Sequence of chain 1.G:
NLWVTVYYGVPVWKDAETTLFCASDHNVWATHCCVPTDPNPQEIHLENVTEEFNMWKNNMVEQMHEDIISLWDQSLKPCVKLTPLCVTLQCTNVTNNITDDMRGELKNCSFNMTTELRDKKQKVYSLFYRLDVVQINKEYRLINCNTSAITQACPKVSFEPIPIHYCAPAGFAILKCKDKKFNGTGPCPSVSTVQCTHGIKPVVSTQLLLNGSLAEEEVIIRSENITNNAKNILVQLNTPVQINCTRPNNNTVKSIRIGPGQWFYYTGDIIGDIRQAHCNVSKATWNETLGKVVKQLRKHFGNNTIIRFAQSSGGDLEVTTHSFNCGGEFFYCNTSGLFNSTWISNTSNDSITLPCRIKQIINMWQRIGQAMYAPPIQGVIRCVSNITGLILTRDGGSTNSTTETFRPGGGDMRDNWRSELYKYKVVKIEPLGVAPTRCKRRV

A protein and the small-molecule ligand that binds it are described below.
Small molecule (SMILES): CC(=O)N[C@H]1[C@H](O[C@H]2[C@H](O)[C@@H](NC(C)=O)CO[C@@H]2CO)O[C@H](CO)[C@@H](O)[C@@H]1O

Binding-site contacts:
Ligand atom C1 contacts residue ASN194 of chain 1.C at 1.5 Å.
Ligand atom C8 contacts residue ILE191 of chain 1.C at 3.8 Å (hydrophobic).
Ligand atom O6 contacts residue ARG189 of chain 1.C at 3.6 Å.
Ligand atom C3 contacts residue ASN194 of chain 1.C at 3.9 Å.
Ligand atom C4 contacts residue ASN194 of chain 1.C at 4.3 Å.
Ligand atom C7 contacts residue THR195 of chain 1.C at 4.3 Å.
Ligand atom C6 contacts residue ARG189 of chain 1.C at 3.8 Å.
Ligand atom C1 contacts residue THR195 of chain 1.C at 4.4 Å.
Ligand atom O5 contacts residue ARG189 of chain 1.C at 3.2 Å (salt-bridge).
Ligand atom C7 contacts residue ASN194 of chain 1.C at 3.2 Å.
Ligand atom O5 contacts residue ASN194 of chain 1.C at 2.4 Å (h-bond).
Ligand atom C1 contacts residue ARG189 of chain 1.C at 4.2 Å.
Ligand atom C8 contacts residue ARG305 of chain 1.G at 4.2 Å.
Ligand atom C8 contacts residue ASN194 of chain 1.C at 4.1 Å.
Ligand atom C5 contacts residue ARG189 of chain 1.C at 4.2 Å.
Ligand atom O7 contacts residue ASN194 of chain 1.C at 3.0 Å (h-bond).
Ligand atom C8 contacts residue THR195 of chain 1.C at 4.1 Å.
Ligand atom C5 contacts residue ASN194 of chain 1.C at 3.8 Å.
Ligand atom N2 contacts residue ASN194 of chain 1.C at 2.9 Å (h-bond).
Ligand atom C2 contacts residue ASN194 of chain 1.C at 2.5 Å.
Ligand atom N2 contacts residue THR195 of chain 1.C at 4.0 Å.

Sequence of chain 1.C:
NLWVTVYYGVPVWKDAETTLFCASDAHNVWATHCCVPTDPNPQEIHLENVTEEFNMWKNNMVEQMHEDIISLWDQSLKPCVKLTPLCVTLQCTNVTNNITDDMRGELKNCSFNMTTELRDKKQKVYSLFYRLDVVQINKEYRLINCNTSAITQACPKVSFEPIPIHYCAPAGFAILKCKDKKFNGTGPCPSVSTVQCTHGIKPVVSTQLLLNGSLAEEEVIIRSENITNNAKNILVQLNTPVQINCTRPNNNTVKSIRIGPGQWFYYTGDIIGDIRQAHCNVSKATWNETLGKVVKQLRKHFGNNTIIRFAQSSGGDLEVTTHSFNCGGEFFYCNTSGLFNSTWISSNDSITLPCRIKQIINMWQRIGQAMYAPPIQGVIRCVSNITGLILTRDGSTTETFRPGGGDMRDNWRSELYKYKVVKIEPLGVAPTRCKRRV